A protein and the small-molecule ligand that binds it are described below.
Small molecule (SMILES): CNCc1cccc(OCc2ccc3ccc(N)nc3c2)c1

Binding-site contacts:
Ligand atom C09 contacts residue HEM1 of chain 1.B at 3.5 Å.
Ligand atom C07 contacts residue HEM1 of chain 1.B at 3.6 Å.
Ligand atom C02 contacts residue TRP238 of chain 1.A at 3.9 Å (hydrophobic).
Ligand atom O12 contacts residue VAL218 of chain 1.A at 3.7 Å.
Ligand atom N02 contacts residue PRO216 of chain 1.A at 3.8 Å.
Ligand atom C25 contacts residue HEM1 of chain 1.B at 3.1 Å.
Ligand atom C06 contacts residue PHE235 of chain 1.A at 3.5 Å (hydrophobic).
Ligand atom C26 contacts residue HEM1 of chain 1.B at 3.0 Å.
Ligand atom C23 contacts residue ASP220 of chain 1.A at 3.4 Å.
Ligand atom N01 contacts residue GLU243 of chain 1.A at 2.8 Å (salt-bridge).
Ligand atom C22 contacts residue HIS128 of chain 1.A at 3.6 Å.
Ligand atom O12 contacts residue HEM1 of chain 1.B at 3.5 Å (h-bond).
Ligand atom C06 contacts residue HEM1 of chain 1.B at 3.3 Å.
Ligand atom C02 contacts residue HEM1 of chain 1.B at 3.7 Å.
Ligand atom C02 contacts residue GLU243 of chain 1.A at 3.6 Å.
Ligand atom N02 contacts residue HEM1 of chain 1.B at 3.8 Å.
Ligand atom C21 contacts residue HEM1 of chain 1.B at 3.5 Å.
Ligand atom C03 contacts residue HEM1 of chain 1.B at 3.1 Å.
Ligand atom C24 contacts residue MET221 of chain 1.A at 3.8 Å (hydrophobic).
Ligand atom C07 contacts residue VAL218 of chain 1.A at 3.4 Å (hydrophobic).
Ligand atom C23 contacts residue HIS128 of chain 1.A at 3.5 Å.
Ligand atom C23 contacts residue TYR357 of chain 1.A at 3.9 Å (hydrophobic).
Ligand atom C21 contacts residue HIS128 of chain 1.A at 3.7 Å.
Ligand atom N02 contacts residue TYR239 of chain 1.A at 3.5 Å.
Ligand atom C10 contacts residue GLU243 of chain 1.A at 3.7 Å.
Ligand atom C24 contacts residue HEM1 of chain 1.B at 3.7 Å.
Ligand atom C11 contacts residue HEM1 of chain 1.B at 3.5 Å.
Ligand atom C06 contacts residue VAL218 of chain 1.A at 3.7 Å (hydrophobic).
Ligand atom C04 contacts residue HEM1 of chain 1.B at 3.4 Å.
Ligand atom C05 contacts residue HEM1 of chain 1.B at 3.6 Å.
Ligand atom C29 contacts residue HIS128 of chain 1.A at 3.8 Å.
Ligand atom C25 contacts residue HIS128 of chain 1.A at 3.5 Å.
Ligand atom C24 contacts residue HIS128 of chain 1.A at 3.4 Å.
Ligand atom C09 contacts residue GLU243 of chain 1.A at 3.7 Å.
Ligand atom C24 contacts residue ASP220 of chain 1.A at 3.8 Å.
Ligand atom C26 contacts residue HIS128 of chain 1.A at 3.6 Å.
Ligand atom C24 contacts residue VAL218 of chain 1.A at 3.7 Å (hydrophobic).
Ligand atom N02 contacts residue GLU243 of chain 1.A at 2.8 Å (salt-bridge).
Ligand atom N02 contacts residue TRP238 of chain 1.A at 2.8 Å (h-bond).
Ligand atom C08 contacts residue VAL218 of chain 1.A at 3.8 Å (hydrophobic).

Sequence of chain 1.A:
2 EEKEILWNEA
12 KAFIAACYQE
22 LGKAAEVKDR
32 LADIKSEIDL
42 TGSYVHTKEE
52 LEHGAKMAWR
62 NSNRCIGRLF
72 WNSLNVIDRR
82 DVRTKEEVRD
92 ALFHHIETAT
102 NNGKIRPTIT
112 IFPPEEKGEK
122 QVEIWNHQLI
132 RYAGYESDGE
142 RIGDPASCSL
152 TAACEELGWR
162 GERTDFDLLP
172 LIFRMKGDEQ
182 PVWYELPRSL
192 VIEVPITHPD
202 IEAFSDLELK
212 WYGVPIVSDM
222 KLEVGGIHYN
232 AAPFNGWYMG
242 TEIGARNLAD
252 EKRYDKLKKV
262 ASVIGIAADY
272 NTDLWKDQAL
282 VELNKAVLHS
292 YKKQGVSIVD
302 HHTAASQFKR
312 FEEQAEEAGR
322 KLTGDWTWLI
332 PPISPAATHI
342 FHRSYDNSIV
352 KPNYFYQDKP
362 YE